Sequence of chain 1.A:
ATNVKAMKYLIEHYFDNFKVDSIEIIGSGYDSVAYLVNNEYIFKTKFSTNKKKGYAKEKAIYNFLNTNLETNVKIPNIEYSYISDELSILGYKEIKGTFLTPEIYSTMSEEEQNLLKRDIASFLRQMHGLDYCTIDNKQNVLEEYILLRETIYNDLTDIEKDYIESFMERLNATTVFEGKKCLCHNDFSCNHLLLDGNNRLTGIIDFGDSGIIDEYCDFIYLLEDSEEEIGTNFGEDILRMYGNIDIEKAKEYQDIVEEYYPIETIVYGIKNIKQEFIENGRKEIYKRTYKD

A protein and the small-molecule ligand that binds it are described below.
Small molecule (SMILES): CN[C@@H]1[C@@H](O)[C@@H](O[C@@H]2[C@@H](O)[C@H](O[C@H]3O[C@H]([C@@H](C)NC)CC[C@H]3N)[C@@H](N)C[C@H]2N)OC[C@]1(C)O

Binding-site contacts:
Ligand atom C10 contacts residue SER202 of chain 1.A at 3.8 Å.
Ligand atom N3 contacts residue GLU271 of chain 1.A at 3.0 Å (salt-bridge).
Ligand atom O6 contacts residue ASP200 of chain 1.A at 2.9 Å (salt-bridge).
Ligand atom C17 contacts residue TYR234 of chain 1.A at 3.2 Å (hydrophobic).
Ligand atom C6 contacts residue TYR274 of chain 1.A at 3.8 Å (hydrophobic).
Ligand atom C8 contacts residue GLU242 of chain 1.A at 3.7 Å.
Ligand atom O1 contacts residue GLU237 of chain 1.A at 3.5 Å (salt-bridge).
Ligand atom C17 contacts residue GLU277 of chain 1.A at 3.8 Å.
Ligand atom N2 contacts residue GLU237 of chain 1.A at 3.1 Å (salt-bridge).
Ligand atom C18 contacts residue GLU277 of chain 1.A at 3.2 Å.
Ligand atom C16 contacts residue GLU277 of chain 1.A at 3.6 Å.
Ligand atom O4 contacts residue TYR274 of chain 1.A at 3.8 Å.
Ligand atom C9 contacts residue GLU242 of chain 1.A at 3.6 Å.
Ligand atom C9 contacts residue SER202 of chain 1.A at 3.7 Å.
Ligand atom C18 contacts residue TYR234 of chain 1.A at 3.5 Å (hydrophobic).
Ligand atom N3 contacts residue GLU237 of chain 1.A at 3.4 Å (salt-bridge).
Ligand atom N2 contacts residue GLU242 of chain 1.A at 3.0 Å (salt-bridge).
Ligand atom O2 contacts residue TYR274 of chain 1.A at 3.6 Å.
Ligand atom C19 contacts residue ASN199 of chain 1.A at 3.4 Å.
Ligand atom C10 contacts residue ASP200 of chain 1.A at 3.6 Å.
Ligand atom O3 contacts residue ASP200 of chain 1.A at 3.4 Å (salt-bridge).
Ligand atom O3 contacts residue TYR234 of chain 1.A at 3.5 Å (h-bond).
Ligand atom C7 contacts residue GLU241 of chain 1.A at 3.7 Å.
Ligand atom C5 contacts residue GLU271 of chain 1.A at 3.7 Å.
Ligand atom C9 contacts residue GLU241 of chain 1.A at 3.7 Å.
Ligand atom C20 contacts residue GLU241 of chain 1.A at 2.4 Å.
Ligand atom O5 contacts residue GLU277 of chain 1.A at 2.8 Å (salt-bridge).
Ligand atom N4 contacts residue GLU241 of chain 1.A at 2.2 Å (salt-bridge).
Ligand atom N2 contacts residue GLU241 of chain 1.A at 2.6 Å (salt-bridge).
Ligand atom C4 contacts residue GLU271 of chain 1.A at 3.7 Å.
Ligand atom C16 contacts residue TYR234 of chain 1.A at 3.6 Å (hydrophobic).
Ligand atom C1 contacts residue GLU241 of chain 1.A at 3.1 Å.
Ligand atom C4 contacts residue GLU237 of chain 1.A at 3.5 Å.
Ligand atom C2 contacts residue GLU241 of chain 1.A at 3.8 Å.
Ligand atom N1 contacts residue SER202 of chain 1.A at 2.9 Å (h-bond).
Ligand atom O contacts residue TYR274 of chain 1.A at 3.5 Å (h-bond).
Ligand atom C8 contacts residue GLU241 of chain 1.A at 3.5 Å.
Ligand atom C15 contacts residue TYR234 of chain 1.A at 3.5 Å (hydrophobic).
Ligand atom C19 contacts residue ASP222 of chain 1.A at 3.5 Å.
Ligand atom N1 contacts residue ASP200 of chain 1.A at 2.7 Å (salt-bridge).